Sequence of chain 1.I:
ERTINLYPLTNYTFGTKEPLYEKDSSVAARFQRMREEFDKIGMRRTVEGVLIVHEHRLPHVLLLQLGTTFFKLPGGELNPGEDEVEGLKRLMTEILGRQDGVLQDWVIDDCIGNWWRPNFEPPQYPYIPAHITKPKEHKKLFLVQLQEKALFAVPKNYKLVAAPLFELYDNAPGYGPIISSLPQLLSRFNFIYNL

A small-molecule ligand and the protein it binds are described below.
Small molecule (SMILES): Nc1nc(=O)c2ncn([C@@H]3O[C@H](CO[P](=O)(O)O[C@H]4[C@@H](O)[C@H](n5ccc(=O)[nH]c5=O)O[C@@H]4CO)[C@@H](O[P](=O)(O)OC[C@H]4O[C@@H](n5ccc(=O)[nH]c5=O)[C@H](O)[C@@H]4O)[C@H]3O)c2[nH]1.Nc1ncnc2c1ncn2[C@@H]1OC[C@@H](O)[C@H]1O

Binding-site contacts:
Ligand atom O4' contacts residue ALA172 of chain 1.I at 3.7 Å.
Ligand atom C5 contacts residue VAL27 of chain 1.I at 3.7 Å (hydrophobic).
Ligand atom N3 contacts residue LEU66 of chain 1.I at 3.1 Å (h-bond).
Ligand atom C4 contacts residue LEU66 of chain 1.I at 3.3 Å (hydrophobic).
Ligand atom O4 contacts residue SER26 of chain 1.I at 3.6 Å.
Ligand atom N3 contacts residue PHE70 of chain 1.I at 3.4 Å.
Ligand atom N3 contacts residue PHE71 of chain 1.I at 2.7 Å (h-bond).
Ligand atom N1 contacts residue ARG30 of chain 1.I at 3.1 Å (salt-bridge).
Ligand atom C4 contacts residue PHE70 of chain 1.I at 3.5 Å (hydrophobic).
Ligand atom N1 contacts residue PHE70 of chain 1.I at 3.4 Å.
Ligand atom O2' contacts residue THR69 of chain 1.I at 2.7 Å (h-bond).
Ligand atom N6 contacts residue PHE70 of chain 1.I at 3.6 Å.
Ligand atom O4' contacts residue PRO173 of chain 1.I at 3.4 Å (h-bond).
Ligand atom C4 contacts residue SER25 of chain 1.I at 3.6 Å.
Ligand atom N1 contacts residue PHE70 of chain 1.I at 3.6 Å.
Ligand atom C2' contacts residue THR69 of chain 1.I at 3.5 Å.
Ligand atom O2 contacts residue THR69 of chain 1.I at 3.5 Å (h-bond).
Ligand atom O4' contacts residue GLY176 of chain 1.I at 3.5 Å (h-bond).
Ligand atom O4 contacts residue VAL27 of chain 1.I at 3.5 Å.
Ligand atom C5 contacts residue PHE70 of chain 1.I at 3.5 Å (hydrophobic).
Ligand atom O4 contacts residue ARG30 of chain 1.I at 2.7 Å (salt-bridge).
Ligand atom N3 contacts residue TYR175 of chain 1.I at 3.6 Å.
Ligand atom O2 contacts residue PHE71 of chain 1.I at 2.7 Å (h-bond).
Ligand atom C5 contacts residue LEU66 of chain 1.I at 3.6 Å (hydrophobic).
Ligand atom C6 contacts residue LEU66 of chain 1.I at 3.5 Å (hydrophobic).
Ligand atom O4 contacts residue PHE71 of chain 1.I at 3.7 Å.
Ligand atom O2 contacts residue PHE70 of chain 1.I at 3.6 Å.
Ligand atom C5' contacts residue PRO173 of chain 1.I at 3.6 Å (hydrophobic).
Ligand atom C4 contacts residue PHE71 of chain 1.I at 3.7 Å (hydrophobic).
Ligand atom C2 contacts residue PHE71 of chain 1.I at 3.5 Å (hydrophobic).
Ligand atom C6 contacts residue ARG30 of chain 1.I at 3.5 Å.
Ligand atom N1 contacts residue LEU66 of chain 1.I at 3.2 Å (h-bond).
Ligand atom O6 contacts residue ARG30 of chain 1.I at 3.5 Å (salt-bridge).
Ligand atom N3 contacts residue GLY67 of chain 1.I at 3.4 Å.
Ligand atom N3 contacts residue SER25 of chain 1.I at 3.1 Å (h-bond).
Ligand atom C6 contacts residue PHE70 of chain 1.I at 3.4 Å (hydrophobic).
Ligand atom O6 contacts residue PHE70 of chain 1.I at 3.6 Å.
Ligand atom C6 contacts residue GLY176 of chain 1.I at 3.6 Å.
Ligand atom C4' contacts residue PRO173 of chain 1.I at 3.3 Å (hydrophobic).
Ligand atom C2 contacts residue LEU66 of chain 1.I at 3.0 Å (hydrophobic).